Binding-site contacts:
Ligand atom CD contacts residue LEU907 of chain 1.E at 4.3 Å (hydrophobic).
Ligand atom N contacts residue ASP1041 of chain 1.E at 3.4 Å (salt-bridge).
Ligand atom CD contacts residue GLU783 of chain 1.E at 3.8 Å.
Ligand atom C contacts residue ASP1041 of chain 1.E at 3.9 Å.
Ligand atom O contacts residue THR1042 of chain 1.E at 2.8 Å (h-bond).
Ligand atom CD contacts residue VAL893 of chain 1.E at 3.4 Å (hydrophobic).
Ligand atom CG contacts residue GLU892 of chain 1.E at 3.9 Å.
Ligand atom O contacts residue ASP1041 of chain 1.E at 3.5 Å.
Ligand atom N contacts residue HIS1039 of chain 1.E at 4.0 Å.
Ligand atom O contacts residue LEU907 of chain 1.E at 4.0 Å.
Ligand atom O contacts residue GLU783 of chain 1.E at 4.5 Å.
Ligand atom OXT contacts residue ASP1041 of chain 1.E at 4.4 Å.
Ligand atom OXT contacts residue TYR1040 of chain 1.E at 4.0 Å.
Ligand atom CG contacts residue LEU895 of chain 1.E at 3.8 Å (hydrophobic).
Ligand atom CB contacts residue GLU783 of chain 1.E at 3.7 Å.
Ligand atom CD contacts residue GLU892 of chain 1.E at 3.3 Å.
Ligand atom CD contacts residue LEU895 of chain 1.E at 3.9 Å (hydrophobic).
Ligand atom CG contacts residue GLU783 of chain 1.E at 4.3 Å.
Ligand atom NE contacts residue ALA793 of chain 1.E at 4.0 Å.
Ligand atom O contacts residue TYR1040 of chain 1.E at 4.0 Å.
Ligand atom N contacts residue TYR1040 of chain 1.E at 2.7 Å (h-bond).
Ligand atom C contacts residue TYR1040 of chain 1.E at 3.6 Å (hydrophobic).
Ligand atom CG contacts residue VAL893 of chain 1.E at 4.4 Å (hydrophobic).
Ligand atom NE contacts residue SER792 of chain 1.E at 4.2 Å.
Ligand atom CA contacts residue TYR1040 of chain 1.E at 3.7 Å (hydrophobic).
Ligand atom OXT contacts residue LEU907 of chain 1.E at 3.7 Å.
Ligand atom NE contacts residue LEU907 of chain 1.E at 4.3 Å.
Ligand atom C contacts residue THR1042 of chain 1.E at 3.3 Å.
Ligand atom O contacts residue THR1043 of chain 1.E at 4.0 Å.
Ligand atom C contacts residue LEU907 of chain 1.E at 4.0 Å (hydrophobic).
Ligand atom NE contacts residue VAL893 of chain 1.E at 4.2 Å.
Ligand atom NE contacts residue GLU892 of chain 1.E at 3.1 Å (salt-bridge).
Ligand atom NE contacts residue GLU783 of chain 1.E at 2.5 Å (salt-bridge).
Ligand atom OXT contacts residue THR1042 of chain 1.E at 2.9 Å (h-bond).
Ligand atom CD contacts residue ASP791 of chain 1.E at 3.2 Å.
Ligand atom CA contacts residue ASP1041 of chain 1.E at 4.4 Å.
Ligand atom CB contacts residue LEU907 of chain 1.E at 4.1 Å (hydrophobic).
Ligand atom NE contacts residue ASP791 of chain 1.E at 2.9 Å (salt-bridge).

The protein below binds the small molecule below.
Small molecule (SMILES): NCCC[C@H](N)C(=O)O

Sequence of chain 1.E:
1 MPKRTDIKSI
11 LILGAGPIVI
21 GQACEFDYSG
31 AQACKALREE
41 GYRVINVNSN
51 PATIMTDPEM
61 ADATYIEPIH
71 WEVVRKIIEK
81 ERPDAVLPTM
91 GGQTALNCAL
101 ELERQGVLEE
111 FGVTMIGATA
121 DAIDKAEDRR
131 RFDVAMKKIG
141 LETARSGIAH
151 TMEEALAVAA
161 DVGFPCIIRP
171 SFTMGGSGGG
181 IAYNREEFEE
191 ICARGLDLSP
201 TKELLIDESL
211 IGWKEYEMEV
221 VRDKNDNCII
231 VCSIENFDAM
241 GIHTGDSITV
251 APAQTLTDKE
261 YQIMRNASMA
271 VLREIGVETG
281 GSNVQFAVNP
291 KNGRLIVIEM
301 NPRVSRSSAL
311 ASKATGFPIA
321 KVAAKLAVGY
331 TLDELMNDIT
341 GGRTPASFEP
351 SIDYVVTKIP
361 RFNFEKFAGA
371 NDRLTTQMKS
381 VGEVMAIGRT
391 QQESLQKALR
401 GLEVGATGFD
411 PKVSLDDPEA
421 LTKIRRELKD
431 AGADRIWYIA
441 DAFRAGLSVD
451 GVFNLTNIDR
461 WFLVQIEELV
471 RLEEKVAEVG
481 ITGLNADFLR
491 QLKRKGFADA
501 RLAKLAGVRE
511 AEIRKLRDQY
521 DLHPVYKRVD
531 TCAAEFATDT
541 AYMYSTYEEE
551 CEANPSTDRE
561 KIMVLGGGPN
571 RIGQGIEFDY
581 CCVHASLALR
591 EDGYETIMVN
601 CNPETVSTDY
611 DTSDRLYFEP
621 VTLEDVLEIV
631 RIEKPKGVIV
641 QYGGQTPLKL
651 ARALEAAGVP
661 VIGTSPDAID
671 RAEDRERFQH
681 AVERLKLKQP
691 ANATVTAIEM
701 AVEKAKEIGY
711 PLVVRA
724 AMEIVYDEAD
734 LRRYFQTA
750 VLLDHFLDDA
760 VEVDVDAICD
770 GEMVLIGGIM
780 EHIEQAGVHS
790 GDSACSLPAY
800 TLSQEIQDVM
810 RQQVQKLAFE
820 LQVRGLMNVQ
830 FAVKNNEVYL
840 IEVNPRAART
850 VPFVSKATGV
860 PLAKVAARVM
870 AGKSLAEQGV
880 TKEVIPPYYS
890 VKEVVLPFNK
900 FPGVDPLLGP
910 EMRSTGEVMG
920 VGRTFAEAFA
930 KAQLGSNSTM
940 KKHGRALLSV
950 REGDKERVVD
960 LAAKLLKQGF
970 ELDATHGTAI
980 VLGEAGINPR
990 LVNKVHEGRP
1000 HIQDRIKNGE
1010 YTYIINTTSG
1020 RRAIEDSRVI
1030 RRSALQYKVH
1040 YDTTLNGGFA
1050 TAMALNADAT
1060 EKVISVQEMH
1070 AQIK